The protein below binds the small molecule below.
Small molecule (SMILES): N#Cc1cnc(NC(=O)Nc2cc(-c3ccccc3)[nH]n2)cn1

Sequence of chain 1.A:
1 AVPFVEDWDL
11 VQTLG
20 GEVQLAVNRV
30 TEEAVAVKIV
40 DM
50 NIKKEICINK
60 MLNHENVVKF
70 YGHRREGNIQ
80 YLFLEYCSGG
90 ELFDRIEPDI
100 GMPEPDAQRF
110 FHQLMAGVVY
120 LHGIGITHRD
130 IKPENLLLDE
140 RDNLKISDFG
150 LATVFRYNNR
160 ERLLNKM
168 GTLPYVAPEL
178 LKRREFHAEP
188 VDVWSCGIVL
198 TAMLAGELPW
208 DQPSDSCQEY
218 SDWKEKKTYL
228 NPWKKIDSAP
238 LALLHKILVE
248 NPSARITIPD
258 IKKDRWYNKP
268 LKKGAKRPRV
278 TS

Binding-site contacts:
Ligand atom O contacts residue CYS86 of chain 1.A at 2.8 Å (h-bond).
Ligand atom N4 contacts residue ASP147 of chain 1.A at 3.4 Å.
Ligand atom N3 contacts residue LEU136 of chain 1.A at 3.5 Å.
Ligand atom C11 contacts residue GLY89 of chain 1.A at 3.6 Å.
Ligand atom C2 contacts residue ALA35 of chain 1.A at 3.9 Å (hydrophobic).
Ligand atom C10 contacts residue GLY89 of chain 1.A at 3.7 Å.
Ligand atom C11 contacts residue SER87 of chain 1.A at 3.9 Å.
Ligand atom N2 contacts residue VAL67 of chain 1.A at 3.9 Å.
Ligand atom C3 contacts residue GLU84 of chain 1.A at 3.6 Å.
Ligand atom N7 contacts residue LEU14 of chain 1.A at 3.8 Å.
Ligand atom C9 contacts residue GLY89 of chain 1.A at 3.9 Å.
Ligand atom O contacts residue GLU84 of chain 1.A at 3.6 Å.
Ligand atom O contacts residue TYR85 of chain 1.A at 3.4 Å.
Ligand atom N5 contacts residue LEU136 of chain 1.A at 3.5 Å.
Ligand atom C1 contacts residue LEU136 of chain 1.A at 3.5 Å (hydrophobic).
Ligand atom C2 contacts residue LEU136 of chain 1.A at 3.4 Å (hydrophobic).
Ligand atom C1 contacts residue ALA35 of chain 1.A at 3.9 Å (hydrophobic).
Ligand atom C7 contacts residue LEU14 of chain 1.A at 3.9 Å (hydrophobic).
Ligand atom C3 contacts residue LEU136 of chain 1.A at 4.0 Å (hydrophobic).
Ligand atom C8 contacts residue LEU14 of chain 1.A at 4.0 Å (hydrophobic).
Ligand atom N3 contacts residue VAL22 of chain 1.A at 3.9 Å.
Ligand atom C2 contacts residue GLU84 of chain 1.A at 3.7 Å.
Ligand atom C6 contacts residue ASP147 of chain 1.A at 3.9 Å.
Ligand atom O contacts residue LEU14 of chain 1.A at 4.0 Å.
Ligand atom C3 contacts residue VAL67 of chain 1.A at 3.6 Å (hydrophobic).
Ligand atom C11 contacts residue CYS86 of chain 1.A at 3.6 Å (hydrophobic).
Ligand atom C6 contacts residue LYS37 of chain 1.A at 4.0 Å.
Ligand atom N1 contacts residue ALA35 of chain 1.A at 3.4 Å.
Ligand atom N5 contacts residue LEU14 of chain 1.A at 4.0 Å.
Ligand atom N4 contacts residue LYS37 of chain 1.A at 3.0 Å (salt-bridge).
Ligand atom N6 contacts residue LEU14 of chain 1.A at 3.7 Å.
Ligand atom C1 contacts residue GLU84 of chain 1.A at 3.7 Å.
Ligand atom C5 contacts residue VAL22 of chain 1.A at 4.0 Å (hydrophobic).
Ligand atom N1 contacts residue LEU136 of chain 1.A at 3.4 Å.
Ligand atom C8 contacts residue CYS86 of chain 1.A at 3.5 Å (hydrophobic).
Ligand atom C3 contacts residue LEU83 of chain 1.A at 3.8 Å (hydrophobic).
Ligand atom N2 contacts residue LEU83 of chain 1.A at 3.5 Å.
Ligand atom C1 contacts residue CYS86 of chain 1.A at 3.8 Å (hydrophobic).
Ligand atom C12 contacts residue SER87 of chain 1.A at 3.3 Å.
Ligand atom N1 contacts residue GLU84 of chain 1.A at 2.9 Å (salt-bridge).